Binding-site contacts:
Ligand atom C2 contacts residue HBR1 of chain 2.E at 0.1 Å.
Ligand atom C3 contacts residue GLN260 of chain 1.A at 3.6 Å.
Ligand atom C4 contacts residue SER195 of chain 2.A at 3.8 Å.
Ligand atom O2 contacts residue SER153 of chain 2.A at 3.9 Å.
Ligand atom C2 contacts residue SER153 of chain 2.A at 4.1 Å.
Ligand atom O7 contacts residue SER151 of chain 2.A at 3.2 Å (h-bond).
Ligand atom C4 contacts residue TRP205 of chain 2.A at 3.8 Å (hydrophobic).
Ligand atom C1 contacts residue NAD1 of chain 2.C at 3.4 Å.
Ligand atom C4 contacts residue LEU196 of chain 2.A at 3.9 Å (hydrophobic).
Ligand atom O7 contacts residue HBR1 of chain 2.E at 1.7 Å.
Ligand atom C1 contacts residue TYR164 of chain 2.A at 3.5 Å (hydrophobic).
Ligand atom O2 contacts residue TYR164 of chain 2.A at 2.5 Å (h-bond).
Ligand atom C4 contacts residue THR202 of chain 2.A at 4.1 Å.
Ligand atom C4 contacts residue NAD1 of chain 2.C at 3.2 Å.
Ligand atom O7 contacts residue GLN260 of chain 1.A at 3.0 Å (h-bond).
Ligand atom O7 contacts residue SER195 of chain 2.A at 3.4 Å (h-bond).
Ligand atom C3 contacts residue SER151 of chain 2.A at 3.9 Å.
Ligand atom C1 contacts residue HIS104 of chain 2.A at 3.9 Å.
Ligand atom C1 contacts residue MET201 of chain 2.A at 3.8 Å (hydrophobic).
Ligand atom C3 contacts residue TRP205 of chain 2.A at 4.5 Å (hydrophobic).
Ligand atom O7 contacts residue SER153 of chain 2.A at 3.9 Å.
Ligand atom C1 contacts residue HBR1 of chain 2.E at 0.1 Å.
Ligand atom C1 contacts residue TRP205 of chain 2.A at 4.0 Å (hydrophobic).
Ligand atom C3 contacts residue SER195 of chain 2.A at 4.2 Å.
Ligand atom C3 contacts residue SER153 of chain 2.A at 3.9 Å.
Ligand atom O7 contacts residue PRO194 of chain 2.A at 3.4 Å (h-bond).
Ligand atom C1 contacts residue THR202 of chain 2.A at 4.3 Å.
Ligand atom O2 contacts residue NAD1 of chain 2.C at 2.7 Å.
Ligand atom C3 contacts residue HBR1 of chain 2.E at 0.3 Å.
Ligand atom O7 contacts residue NAD1 of chain 2.C at 3.1 Å.
Ligand atom C4 contacts residue GLN260 of chain 1.A at 3.9 Å.
Ligand atom C2 contacts residue TYR164 of chain 2.A at 3.3 Å (hydrophobic).
Ligand atom C2 contacts residue SER151 of chain 2.A at 3.6 Å.
Ligand atom C2 contacts residue NAD1 of chain 2.C at 2.9 Å.
Ligand atom O2 contacts residue HBR1 of chain 2.E at 0.1 Å (h-bond).
Ligand atom O7 contacts residue LEU196 of chain 2.A at 4.2 Å.
Ligand atom C3 contacts residue NAD1 of chain 2.C at 3.3 Å.
Ligand atom C4 contacts residue HBR1 of chain 2.E at 0.1 Å.
Ligand atom O7 contacts residue VAL152 of chain 2.A at 4.0 Å.
Ligand atom O2 contacts residue SER151 of chain 2.A at 2.7 Å (h-bond).

Sequence of chain 2.A:
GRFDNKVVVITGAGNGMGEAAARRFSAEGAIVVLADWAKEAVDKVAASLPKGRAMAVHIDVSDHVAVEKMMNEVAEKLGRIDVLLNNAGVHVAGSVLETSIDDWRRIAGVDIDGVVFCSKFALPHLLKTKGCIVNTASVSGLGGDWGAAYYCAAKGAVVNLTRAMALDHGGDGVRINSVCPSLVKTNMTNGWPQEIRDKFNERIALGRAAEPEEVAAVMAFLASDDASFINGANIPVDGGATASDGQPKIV

This protein binds this small molecule.
Small molecule (SMILES): CC(=O)[C@H](C)O

Sequence of chain 1.A:
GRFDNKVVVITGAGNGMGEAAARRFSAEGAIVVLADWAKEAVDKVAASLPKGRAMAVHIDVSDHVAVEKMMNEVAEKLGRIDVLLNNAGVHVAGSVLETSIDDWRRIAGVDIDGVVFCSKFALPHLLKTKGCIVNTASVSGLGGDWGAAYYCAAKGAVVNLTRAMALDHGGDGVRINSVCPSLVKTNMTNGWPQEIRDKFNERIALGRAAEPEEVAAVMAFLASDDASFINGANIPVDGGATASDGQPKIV